Binding-site contacts:
Ligand atom C4 contacts residue TYR29 of chain 2.B at 3.5 Å (hydrophobic).
Ligand atom C6 contacts residue TRP106 of chain 1.A at 3.8 Å (hydrophobic).
Ligand atom S7 contacts residue TRP78 of chain 2.B at 3.8 Å.
Ligand atom C4 contacts residue LEU11 of chain 2.B at 3.9 Å (hydrophobic).
Ligand atom S7 contacts residue THR76 of chain 2.B at 3.4 Å (h-bond).
Ligand atom N3 contacts residue SER13 of chain 2.B at 3.9 Å.
Ligand atom C4 contacts residue ASN9 of chain 2.B at 3.7 Å.
Ligand atom C2 contacts residue TRP106 of chain 1.A at 3.9 Å (hydrophobic).
Ligand atom C9 contacts residue TRP65 of chain 2.B at 3.9 Å (hydrophobic).
Ligand atom C9 contacts residue VAL33 of chain 2.B at 3.9 Å (hydrophobic).
Ligand atom O17 contacts residue TYR29 of chain 2.B at 2.6 Å (h-bond).
Ligand atom C13 contacts residue SER74 of chain 2.B at 3.7 Å.
Ligand atom O16 contacts residue TRP106 of chain 1.A at 3.9 Å.
Ligand atom O17 contacts residue ASP114 of chain 2.B at 4.0 Å.
Ligand atom O17 contacts residue ASN9 of chain 2.B at 3.0 Å (h-bond).
Ligand atom N5 contacts residue ASN9 of chain 2.B at 3.9 Å.
Ligand atom O16 contacts residue ASN35 of chain 2.B at 3.1 Å (h-bond).
Ligand atom N3 contacts residue SER31 of chain 2.B at 3.0 Å (h-bond).
Ligand atom S7 contacts residue TRP65 of chain 2.B at 3.8 Å.
Ligand atom N3 contacts residue VAL33 of chain 2.B at 3.7 Å.
Ligand atom C2 contacts residue VAL33 of chain 2.B at 3.9 Å (hydrophobic).
Ligand atom C4 contacts residue SER13 of chain 2.B at 3.5 Å.
Ligand atom C9 contacts residue SER31 of chain 2.B at 3.3 Å.
Ligand atom O15 contacts residue LEU96 of chain 2.B at 3.9 Å.
Ligand atom C10 contacts residue VAL33 of chain 2.B at 3.9 Å (hydrophobic).
Ligand atom C1 contacts residue TRP94 of chain 2.B at 3.9 Å (hydrophobic).
Ligand atom C1 contacts residue ASP114 of chain 2.B at 3.8 Å.
Ligand atom O16 contacts residue GLY34 of chain 2.B at 3.6 Å.
Ligand atom C10 contacts residue TRP106 of chain 1.A at 4.0 Å (hydrophobic).
Ligand atom N5 contacts residue LEU11 of chain 2.B at 4.0 Å.
Ligand atom C2 contacts residue SER31 of chain 2.B at 4.0 Å.
Ligand atom N5 contacts residue ASP114 of chain 2.B at 2.8 Å (salt-bridge).
Ligand atom C8 contacts residue TRP94 of chain 2.B at 3.4 Å (hydrophobic).
Ligand atom C12 contacts residue TRP65 of chain 2.B at 4.0 Å (hydrophobic).
Ligand atom O17 contacts residue SER13 of chain 2.B at 2.6 Å (h-bond).
Ligand atom N5 contacts residue TYR29 of chain 2.B at 3.9 Å.
Ligand atom C4 contacts residue ASP114 of chain 2.B at 3.8 Å.
Ligand atom C11 contacts residue TRP65 of chain 2.B at 3.5 Å (hydrophobic).
Ligand atom C12 contacts residue ASN35 of chain 2.B at 3.8 Å.
Ligand atom C4 contacts residue SER31 of chain 2.B at 4.0 Å.

Sequence of chain 2.B:
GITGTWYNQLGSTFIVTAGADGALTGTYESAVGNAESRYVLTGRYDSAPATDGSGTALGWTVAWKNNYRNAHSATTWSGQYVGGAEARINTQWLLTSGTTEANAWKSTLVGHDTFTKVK

This small molecule binds to this protein.
Small molecule (SMILES): O=C(O)CCCCC[C@@H]1SC[C@@H]2NC(=O)N[C@@H]21

Sequence of chain 1.A:
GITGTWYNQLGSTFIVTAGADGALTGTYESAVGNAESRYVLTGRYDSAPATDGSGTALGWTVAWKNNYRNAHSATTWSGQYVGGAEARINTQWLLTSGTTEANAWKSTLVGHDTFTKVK